A protein and the small-molecule ligand that binds it are described below.
Small molecule (SMILES): CC(=O)N[C@@H]1[C@@H](O)[C@H](O)[C@@H](CO)O[C@H]1O

Binding-site contacts:
Ligand atom C4 contacts residue ASN138 of chain 1.F at 4.2 Å.
Ligand atom N2 contacts residue ASN138 of chain 1.F at 2.9 Å (h-bond).
Ligand atom C7 contacts residue TRP136 of chain 1.F at 4.4 Å (hydrophobic).
Ligand atom N2 contacts residue TRP136 of chain 1.F at 4.3 Å.
Ligand atom O5 contacts residue THR140 of chain 1.F at 3.4 Å (h-bond).
Ligand atom C1 contacts residue THR140 of chain 1.F at 3.5 Å.
Ligand atom O7 contacts residue ASN138 of chain 1.F at 4.3 Å.
Ligand atom C3 contacts residue ASN138 of chain 1.F at 3.8 Å.
Ligand atom C5 contacts residue THR140 of chain 1.F at 3.3 Å.
Ligand atom C7 contacts residue ASN138 of chain 1.F at 3.8 Å.
Ligand atom C5 contacts residue ASN138 of chain 1.F at 3.7 Å.
Ligand atom C2 contacts residue THR140 of chain 1.F at 4.4 Å.
Ligand atom C8 contacts residue TRP136 of chain 1.F at 3.5 Å (hydrophobic).
Ligand atom C3 contacts residue THR140 of chain 1.F at 4.4 Å.
Ligand atom O6 contacts residue THR140 of chain 1.F at 3.6 Å (h-bond).
Ligand atom C1 contacts residue ASN138 of chain 1.F at 1.4 Å.
Ligand atom O5 contacts residue ASN138 of chain 1.F at 2.4 Å (h-bond).
Ligand atom C2 contacts residue ASN138 of chain 1.F at 2.5 Å.
Ligand atom N2 contacts residue THR140 of chain 1.F at 4.4 Å.
Ligand atom C6 contacts residue THR140 of chain 1.F at 4.0 Å.
Ligand atom C4 contacts residue THR140 of chain 1.F at 4.5 Å.

Sequence of chain 1.F:
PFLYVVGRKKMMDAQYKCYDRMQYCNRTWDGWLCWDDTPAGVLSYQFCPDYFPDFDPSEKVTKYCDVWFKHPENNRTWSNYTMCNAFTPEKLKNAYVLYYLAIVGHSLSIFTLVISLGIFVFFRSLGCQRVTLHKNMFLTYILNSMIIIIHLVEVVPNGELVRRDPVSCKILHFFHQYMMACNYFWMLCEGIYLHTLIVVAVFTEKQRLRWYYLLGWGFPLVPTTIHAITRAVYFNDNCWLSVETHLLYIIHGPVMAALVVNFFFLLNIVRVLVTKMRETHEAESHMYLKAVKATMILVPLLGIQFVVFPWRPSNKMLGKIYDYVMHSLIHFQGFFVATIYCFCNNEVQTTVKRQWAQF